Sequence of chain 1.A:
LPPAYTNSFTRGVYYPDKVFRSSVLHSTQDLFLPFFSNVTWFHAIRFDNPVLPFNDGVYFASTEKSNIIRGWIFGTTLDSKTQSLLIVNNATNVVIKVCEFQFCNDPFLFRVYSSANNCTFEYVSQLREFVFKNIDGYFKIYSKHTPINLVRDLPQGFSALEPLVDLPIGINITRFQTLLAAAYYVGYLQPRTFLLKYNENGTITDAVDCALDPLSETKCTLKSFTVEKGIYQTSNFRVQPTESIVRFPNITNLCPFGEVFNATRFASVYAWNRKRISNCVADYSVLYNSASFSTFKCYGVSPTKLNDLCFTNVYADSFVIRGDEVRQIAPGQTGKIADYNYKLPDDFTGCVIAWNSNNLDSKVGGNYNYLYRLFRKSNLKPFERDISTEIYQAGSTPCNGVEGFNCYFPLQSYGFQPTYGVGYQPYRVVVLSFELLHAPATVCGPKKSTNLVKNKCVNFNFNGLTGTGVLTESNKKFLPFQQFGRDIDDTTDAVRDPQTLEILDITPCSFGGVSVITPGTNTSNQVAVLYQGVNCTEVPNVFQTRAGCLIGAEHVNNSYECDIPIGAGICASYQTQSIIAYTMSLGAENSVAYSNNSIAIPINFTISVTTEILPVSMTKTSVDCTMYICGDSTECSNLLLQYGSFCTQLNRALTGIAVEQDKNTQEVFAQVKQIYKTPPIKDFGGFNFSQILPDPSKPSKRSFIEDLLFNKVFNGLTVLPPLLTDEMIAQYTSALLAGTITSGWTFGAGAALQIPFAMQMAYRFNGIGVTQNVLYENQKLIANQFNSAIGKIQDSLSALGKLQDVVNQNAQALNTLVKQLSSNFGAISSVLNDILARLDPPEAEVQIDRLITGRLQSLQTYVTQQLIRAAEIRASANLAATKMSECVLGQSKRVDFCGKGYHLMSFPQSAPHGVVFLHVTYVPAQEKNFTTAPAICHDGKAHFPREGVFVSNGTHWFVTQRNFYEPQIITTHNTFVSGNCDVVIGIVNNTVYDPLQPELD

A small-molecule ligand and the protein it binds are described below.
Small molecule (SMILES): CC(=O)N[C@@H]1[C@@H](O)[C@H](O)[C@@H](CO)O[C@H]1O

Binding-site contacts:
Ligand atom C8 contacts residue ILE1158 of chain 1.C at 4.3 Å (hydrophobic).
Ligand atom O5 contacts residue ASN737 of chain 1.C at 2.4 Å (h-bond).
Ligand atom N2 contacts residue ASN737 of chain 1.C at 2.9 Å (h-bond).
Ligand atom O7 contacts residue ASP824 of chain 1.A at 4.4 Å.
Ligand atom C8 contacts residue GLY1159 of chain 1.C at 4.0 Å.
Ligand atom C8 contacts residue ASN737 of chain 1.C at 4.3 Å.
Ligand atom O5 contacts residue ASP824 of chain 1.A at 4.0 Å.
Ligand atom C3 contacts residue ASN737 of chain 1.C at 3.8 Å.
Ligand atom C7 contacts residue ASN737 of chain 1.C at 3.0 Å.
Ligand atom C1 contacts residue ASN737 of chain 1.C at 1.4 Å.
Ligand atom C2 contacts residue ASN737 of chain 1.C at 2.5 Å.
Ligand atom C1 contacts residue ASP824 of chain 1.A at 4.3 Å.
Ligand atom C5 contacts residue ASN737 of chain 1.C at 3.7 Å.
Ligand atom O7 contacts residue ASN737 of chain 1.C at 2.8 Å (h-bond).
Ligand atom C4 contacts residue ASN737 of chain 1.C at 4.2 Å.

Sequence of chain 1.C:
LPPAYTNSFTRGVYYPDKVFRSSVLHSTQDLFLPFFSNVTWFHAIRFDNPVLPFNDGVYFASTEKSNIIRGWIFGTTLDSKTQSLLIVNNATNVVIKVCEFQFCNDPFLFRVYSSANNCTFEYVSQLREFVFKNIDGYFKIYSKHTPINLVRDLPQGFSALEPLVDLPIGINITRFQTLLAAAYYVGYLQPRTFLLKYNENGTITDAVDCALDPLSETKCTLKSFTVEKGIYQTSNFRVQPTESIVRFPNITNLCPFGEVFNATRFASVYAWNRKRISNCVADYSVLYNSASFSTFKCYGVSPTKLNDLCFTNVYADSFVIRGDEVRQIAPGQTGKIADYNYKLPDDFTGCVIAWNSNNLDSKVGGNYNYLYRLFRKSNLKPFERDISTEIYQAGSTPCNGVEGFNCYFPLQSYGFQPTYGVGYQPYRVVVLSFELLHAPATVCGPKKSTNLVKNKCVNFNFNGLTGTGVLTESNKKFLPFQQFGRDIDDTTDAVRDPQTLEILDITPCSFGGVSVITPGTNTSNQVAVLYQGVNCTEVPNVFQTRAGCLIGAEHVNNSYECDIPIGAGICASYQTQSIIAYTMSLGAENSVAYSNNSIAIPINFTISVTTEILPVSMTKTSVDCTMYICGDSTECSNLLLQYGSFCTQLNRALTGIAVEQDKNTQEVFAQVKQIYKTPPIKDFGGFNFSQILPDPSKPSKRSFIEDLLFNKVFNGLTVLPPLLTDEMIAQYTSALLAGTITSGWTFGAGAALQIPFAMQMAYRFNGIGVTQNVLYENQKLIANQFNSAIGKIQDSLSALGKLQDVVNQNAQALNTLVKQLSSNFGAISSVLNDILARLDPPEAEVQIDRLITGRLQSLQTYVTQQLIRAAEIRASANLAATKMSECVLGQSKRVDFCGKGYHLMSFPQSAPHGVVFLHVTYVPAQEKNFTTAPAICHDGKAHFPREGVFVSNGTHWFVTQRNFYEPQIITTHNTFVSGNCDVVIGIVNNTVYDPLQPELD